Sequence of chain 1.F:
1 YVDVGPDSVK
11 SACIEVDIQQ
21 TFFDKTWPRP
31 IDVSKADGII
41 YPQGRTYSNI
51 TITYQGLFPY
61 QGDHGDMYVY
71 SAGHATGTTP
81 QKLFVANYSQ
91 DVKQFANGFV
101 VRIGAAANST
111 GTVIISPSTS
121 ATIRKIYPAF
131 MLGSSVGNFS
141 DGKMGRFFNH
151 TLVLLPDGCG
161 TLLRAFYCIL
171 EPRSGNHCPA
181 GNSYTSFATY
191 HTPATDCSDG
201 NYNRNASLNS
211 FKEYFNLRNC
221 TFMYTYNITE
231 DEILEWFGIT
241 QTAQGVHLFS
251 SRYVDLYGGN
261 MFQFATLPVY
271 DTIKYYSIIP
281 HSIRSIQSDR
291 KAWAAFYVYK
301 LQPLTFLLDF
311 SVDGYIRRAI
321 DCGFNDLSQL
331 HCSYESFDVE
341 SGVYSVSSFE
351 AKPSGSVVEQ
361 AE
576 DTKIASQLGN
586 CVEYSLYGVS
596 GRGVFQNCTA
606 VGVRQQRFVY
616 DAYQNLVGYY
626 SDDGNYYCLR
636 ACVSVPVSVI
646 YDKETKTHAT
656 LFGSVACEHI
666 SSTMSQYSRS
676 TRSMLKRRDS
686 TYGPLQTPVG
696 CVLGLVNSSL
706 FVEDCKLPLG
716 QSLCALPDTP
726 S

A protein and the small-molecule ligand that binds it are described below.
Small molecule (SMILES): CC(=O)N[C@@H]1[C@@H](O)[C@H](O)[C@@H](CO)O[C@H]1O

Binding-site contacts:
Ligand atom O7 contacts residue THR604 of chain 1.F at 3.1 Å (h-bond).
Ligand atom C8 contacts residue CYS603 of chain 1.F at 3.7 Å (hydrophobic).
Ligand atom C3 contacts residue ASN602 of chain 1.F at 3.8 Å.
Ligand atom C1 contacts residue ASN602 of chain 1.F at 1.5 Å.
Ligand atom C8 contacts residue ASN602 of chain 1.F at 3.8 Å.
Ligand atom C2 contacts residue ASN602 of chain 1.F at 2.5 Å.
Ligand atom N2 contacts residue ASN602 of chain 1.F at 2.9 Å (h-bond).
Ligand atom N2 contacts residue CYS603 of chain 1.F at 4.2 Å.
Ligand atom O5 contacts residue ASN630 of chain 1.F at 4.1 Å.
Ligand atom C6 contacts residue ASN630 of chain 1.F at 3.8 Å.
Ligand atom C7 contacts residue ASN602 of chain 1.F at 3.9 Å.
Ligand atom C5 contacts residue ASN602 of chain 1.F at 3.7 Å.
Ligand atom O5 contacts residue ASN602 of chain 1.F at 2.4 Å (h-bond).
Ligand atom C8 contacts residue THR604 of chain 1.F at 4.0 Å.
Ligand atom C7 contacts residue THR604 of chain 1.F at 3.8 Å.
Ligand atom C4 contacts residue ASN602 of chain 1.F at 4.3 Å.
Ligand atom C7 contacts residue CYS603 of chain 1.F at 3.6 Å (hydrophobic).
Ligand atom O7 contacts residue CYS603 of chain 1.F at 3.1 Å.